This protein binds this small molecule.
Small molecule (SMILES): CC(=O)C(=O)O

Binding-site contacts:
Ligand atom CA contacts residue VAL156 of chain 1.D at 3.9 Å (hydrophobic).
Ligand atom C contacts residue PRO6 of chain 1.D at 3.4 Å (hydrophobic).
Ligand atom O3 contacts residue TYR129 of chain 1.D at 2.6 Å (h-bond).
Ligand atom CB contacts residue VAL195 of chain 1.D at 3.7 Å (hydrophobic).
Ligand atom C contacts residue TYR129 of chain 1.D at 4.0 Å (hydrophobic).
Ligand atom O3 contacts residue VAL156 of chain 1.D at 3.6 Å.
Ligand atom O contacts residue THR42 of chain 1.D at 3.6 Å.
Ligand atom OXT contacts residue PRO6 of chain 1.D at 3.4 Å.
Ligand atom CB contacts residue VAL156 of chain 1.D at 3.5 Å (hydrophobic).
Ligand atom O contacts residue THR43 of chain 1.D at 2.7 Å (h-bond).
Ligand atom O3 contacts residue PRO6 of chain 1.D at 4.0 Å.
Ligand atom O3 contacts residue VAL195 of chain 1.D at 4.4 Å.
Ligand atom O3 contacts residue PHE38 of chain 1.D at 4.1 Å.
Ligand atom O contacts residue TYR129 of chain 1.D at 3.4 Å (h-bond).
Ligand atom CA contacts residue VAL195 of chain 1.D at 4.3 Å (hydrophobic).
Ligand atom C contacts residue THR43 of chain 1.D at 3.0 Å.
Ligand atom CA contacts residue TYR129 of chain 1.D at 3.7 Å (hydrophobic).
Ligand atom CA contacts residue PRO6 of chain 1.D at 3.9 Å (hydrophobic).
Ligand atom O contacts residue GLY41 of chain 1.D at 4.5 Å.
Ligand atom OXT contacts residue LEU197 of chain 1.D at 3.2 Å.
Ligand atom O contacts residue PRO6 of chain 1.D at 3.3 Å.
Ligand atom CA contacts residue THR43 of chain 1.D at 4.3 Å.
Ligand atom OXT contacts residue THR43 of chain 1.D at 2.7 Å (h-bond).
Ligand atom CB contacts residue PRO6 of chain 1.D at 4.3 Å (hydrophobic).

Sequence of chain 1.D:
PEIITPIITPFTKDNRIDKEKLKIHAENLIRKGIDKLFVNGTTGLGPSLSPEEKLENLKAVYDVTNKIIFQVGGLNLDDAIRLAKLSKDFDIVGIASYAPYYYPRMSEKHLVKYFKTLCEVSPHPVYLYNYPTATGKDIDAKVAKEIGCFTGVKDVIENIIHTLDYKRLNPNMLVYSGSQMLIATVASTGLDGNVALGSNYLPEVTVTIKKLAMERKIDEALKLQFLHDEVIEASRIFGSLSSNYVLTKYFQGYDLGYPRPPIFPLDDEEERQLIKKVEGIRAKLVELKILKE